Binding-site contacts:
Ligand atom C1 contacts residue ASN232 of chain 1.C at 1.4 Å.
Ligand atom C3 contacts residue SER415 of chain 1.C at 4.4 Å.
Ligand atom O5 contacts residue LYS222 of chain 1.C at 4.5 Å.
Ligand atom C8 contacts residue LEU231 of chain 1.C at 3.5 Å (hydrophobic).
Ligand atom O5 contacts residue NAG1 of chain 1.FA at 3.8 Å.
Ligand atom C1 contacts residue SER415 of chain 1.C at 4.0 Å.
Ligand atom O5 contacts residue ASN232 of chain 1.C at 2.4 Å (h-bond).
Ligand atom O7 contacts residue ASN346 of chain 1.C at 3.6 Å.
Ligand atom C2 contacts residue SER415 of chain 1.C at 4.3 Å.
Ligand atom C2 contacts residue ASN232 of chain 1.C at 2.5 Å.
Ligand atom O6 contacts residue GLY348 of chain 1.C at 3.6 Å.
Ligand atom C8 contacts residue VAL224 of chain 1.C at 4.0 Å (hydrophobic).
Ligand atom C7 contacts residue ASN346 of chain 1.C at 3.8 Å.
Ligand atom C4 contacts residue ASN232 of chain 1.C at 4.3 Å.
Ligand atom C7 contacts residue VAL414 of chain 1.C at 3.8 Å (hydrophobic).
Ligand atom C1 contacts residue NAG1 of chain 1.FA at 4.3 Å.
Ligand atom C3 contacts residue ASN232 of chain 1.C at 3.8 Å.
Ligand atom C6 contacts residue SER179 of chain 1.C at 4.1 Å.
Ligand atom C7 contacts residue ASN232 of chain 1.C at 4.0 Å.
Ligand atom O7 contacts residue VAL414 of chain 1.C at 3.9 Å.
Ligand atom O6 contacts residue SER179 of chain 1.C at 2.8 Å (h-bond).
Ligand atom C6 contacts residue GLU181 of chain 1.C at 3.7 Å.
Ligand atom C4 contacts residue VAL414 of chain 1.C at 3.9 Å (hydrophobic).
Ligand atom C8 contacts residue VAL414 of chain 1.C at 3.4 Å (hydrophobic).
Ligand atom O5 contacts residue VAL414 of chain 1.C at 4.5 Å.
Ligand atom C5 contacts residue GLU181 of chain 1.C at 3.5 Å.
Ligand atom C5 contacts residue NAG1 of chain 1.FA at 3.7 Å.
Ligand atom C3 contacts residue VAL414 of chain 1.C at 4.0 Å (hydrophobic).
Ligand atom O4 contacts residue VAL414 of chain 1.C at 3.7 Å.
Ligand atom O7 contacts residue PRO182 of chain 1.C at 3.6 Å.
Ligand atom C6 contacts residue VAL414 of chain 1.C at 4.2 Å (hydrophobic).
Ligand atom N2 contacts residue SER415 of chain 1.C at 3.9 Å.
Ligand atom C8 contacts residue ASN346 of chain 1.C at 3.4 Å.
Ligand atom C5 contacts residue ASN232 of chain 1.C at 3.6 Å.
Ligand atom C6 contacts residue NAG1 of chain 1.FA at 3.6 Å.
Ligand atom O6 contacts residue LYS222 of chain 1.C at 4.4 Å.
Ligand atom C5 contacts residue VAL414 of chain 1.C at 3.5 Å (hydrophobic).
Ligand atom O5 contacts residue GLU181 of chain 1.C at 4.0 Å.
Ligand atom N2 contacts residue ASN232 of chain 1.C at 3.0 Å (h-bond).
Ligand atom C1 contacts residue GLU181 of chain 1.C at 4.3 Å.

This protein binds this small molecule.
Small molecule (SMILES): CC(=O)N[C@H]1[C@H](O[C@H]2[C@H](O)[C@@H](NC(C)=O)CO[C@@H]2CO)O[C@H](CO)[C@@H](O[C@@H]2O[C@H](CO)[C@@H](O)[C@H](O[C@H]3O[C@H](CO)[C@@H](O)[C@H](O)[C@@H]3O)[C@@H]2O)[C@@H]1O

Sequence of chain 1.C:
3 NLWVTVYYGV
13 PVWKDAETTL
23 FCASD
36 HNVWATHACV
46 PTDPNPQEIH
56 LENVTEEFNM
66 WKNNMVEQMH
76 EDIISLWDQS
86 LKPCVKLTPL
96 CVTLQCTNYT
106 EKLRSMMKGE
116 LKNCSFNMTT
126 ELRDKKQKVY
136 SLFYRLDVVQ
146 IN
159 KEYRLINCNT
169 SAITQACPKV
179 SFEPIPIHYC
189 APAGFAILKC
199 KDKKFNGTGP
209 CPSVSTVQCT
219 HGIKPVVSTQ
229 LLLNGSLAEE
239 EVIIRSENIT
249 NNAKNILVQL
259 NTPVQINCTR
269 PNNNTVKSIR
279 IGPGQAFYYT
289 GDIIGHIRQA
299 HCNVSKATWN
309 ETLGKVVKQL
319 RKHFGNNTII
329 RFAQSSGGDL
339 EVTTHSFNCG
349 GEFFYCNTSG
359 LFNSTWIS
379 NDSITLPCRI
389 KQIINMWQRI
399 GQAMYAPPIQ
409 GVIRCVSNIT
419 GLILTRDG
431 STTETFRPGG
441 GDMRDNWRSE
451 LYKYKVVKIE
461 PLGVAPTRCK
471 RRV